Binding-site contacts:
Ligand atom O contacts residue ILE252 of chain 1.B at 3.1 Å.
Ligand atom CB contacts residue LEU270 of chain 1.B at 3.2 Å (hydrophobic).
Ligand atom CB contacts residue UD21 of chain 1.P at 3.0 Å.
Ligand atom CG2 contacts residue PHE361 of chain 1.B at 3.5 Å (hydrophobic).
Ligand atom O contacts residue TRP282 of chain 1.B at 2.8 Å (h-bond).
Ligand atom CA contacts residue UD21 of chain 1.P at 3.7 Å.
Ligand atom CB contacts residue ILE253 of chain 1.B at 3.5 Å (hydrophobic).
Ligand atom C contacts residue UD21 of chain 1.P at 3.0 Å.
Ligand atom CG contacts residue VAL255 of chain 1.B at 3.3 Å (hydrophobic).
Ligand atom CA contacts residue ILE253 of chain 1.B at 3.3 Å (hydrophobic).
Ligand atom O contacts residue PHE361 of chain 1.B at 3.2 Å.
Ligand atom C contacts residue TRP282 of chain 1.B at 3.7 Å (hydrophobic).
Ligand atom OG1 contacts residue LYS363 of chain 1.B at 2.9 Å (salt-bridge).
Ligand atom O contacts residue UD21 of chain 1.P at 2.5 Å (h-bond).
Ligand atom OG1 contacts residue PHE361 of chain 1.B at 3.5 Å.
Ligand atom C contacts residue PHE361 of chain 1.B at 3.6 Å (hydrophobic).
Ligand atom O contacts residue TRP282 of chain 1.B at 3.7 Å.
Ligand atom CG2 contacts residue TRP282 of chain 1.B at 2.9 Å (hydrophobic).
Ligand atom OG1 contacts residue ILE252 of chain 1.B at 3.6 Å.
Ligand atom CB contacts residue ARG362 of chain 1.B at 3.5 Å.
Ligand atom CD contacts residue PHE463 of chain 1.E at 3.4 Å (hydrophobic).
Ligand atom CG2 contacts residue UD21 of chain 1.P at 3.1 Å.
Ligand atom O contacts residue PRO251 of chain 1.B at 3.6 Å (h-bond).
Ligand atom C contacts residue ILE253 of chain 1.B at 3.2 Å (hydrophobic).
Ligand atom O contacts residue ILE253 of chain 1.B at 2.9 Å (h-bond).
Ligand atom CG contacts residue ALA464 of chain 1.E at 3.7 Å (hydrophobic).
Ligand atom O contacts residue LEU270 of chain 1.B at 2.9 Å.
Ligand atom C contacts residue TRP282 of chain 1.B at 2.9 Å (hydrophobic).
Ligand atom N contacts residue ILE253 of chain 1.B at 2.9 Å (h-bond).
Ligand atom C contacts residue TRP331 of chain 1.B at 3.7 Å (hydrophobic).
Ligand atom CG2 contacts residue LEU270 of chain 1.B at 2.6 Å (hydrophobic).
Ligand atom CB contacts residue VAL255 of chain 1.B at 2.9 Å (hydrophobic).
Ligand atom CA contacts residue TRP331 of chain 1.B at 3.6 Å (hydrophobic).
Ligand atom N contacts residue PHE361 of chain 1.B at 3.6 Å.
Ligand atom O contacts residue TRP282 of chain 1.B at 3.6 Å.
Ligand atom CB contacts residue SER267 of chain 1.B at 3.5 Å.
Ligand atom OG1 contacts residue SER267 of chain 1.B at 2.8 Å (h-bond).
Ligand atom O contacts residue TRP331 of chain 1.B at 3.2 Å.
Ligand atom O contacts residue PHE361 of chain 1.B at 3.6 Å.
Ligand atom CG2 contacts residue HIS365 of chain 1.B at 3.7 Å.

The protein below binds the small molecule below.
Small molecule (SMILES): C[C@H](NC(=O)[C@@H]1CCCN1C(=O)[C@@H](NC(=O)[C@@H](N)[C@@H](C)O)[C@@H](C)O)C(=O)N1CCC[C@H]1C(=O)N[C@H](C=O)[C@@H](C)O

Sequence of chain 1.B:
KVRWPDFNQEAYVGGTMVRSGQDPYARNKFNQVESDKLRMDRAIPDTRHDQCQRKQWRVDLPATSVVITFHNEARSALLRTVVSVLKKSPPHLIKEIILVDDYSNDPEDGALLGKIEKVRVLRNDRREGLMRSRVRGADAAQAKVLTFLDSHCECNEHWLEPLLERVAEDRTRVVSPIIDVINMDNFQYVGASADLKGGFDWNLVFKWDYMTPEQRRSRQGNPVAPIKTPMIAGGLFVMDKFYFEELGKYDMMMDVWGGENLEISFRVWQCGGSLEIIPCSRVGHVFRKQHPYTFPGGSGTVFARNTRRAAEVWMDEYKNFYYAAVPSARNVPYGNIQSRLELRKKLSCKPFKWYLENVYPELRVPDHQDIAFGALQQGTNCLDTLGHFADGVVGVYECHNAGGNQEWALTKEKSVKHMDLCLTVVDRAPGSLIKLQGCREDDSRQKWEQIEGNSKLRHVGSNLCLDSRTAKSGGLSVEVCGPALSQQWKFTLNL

Sequence of chain 1.E:
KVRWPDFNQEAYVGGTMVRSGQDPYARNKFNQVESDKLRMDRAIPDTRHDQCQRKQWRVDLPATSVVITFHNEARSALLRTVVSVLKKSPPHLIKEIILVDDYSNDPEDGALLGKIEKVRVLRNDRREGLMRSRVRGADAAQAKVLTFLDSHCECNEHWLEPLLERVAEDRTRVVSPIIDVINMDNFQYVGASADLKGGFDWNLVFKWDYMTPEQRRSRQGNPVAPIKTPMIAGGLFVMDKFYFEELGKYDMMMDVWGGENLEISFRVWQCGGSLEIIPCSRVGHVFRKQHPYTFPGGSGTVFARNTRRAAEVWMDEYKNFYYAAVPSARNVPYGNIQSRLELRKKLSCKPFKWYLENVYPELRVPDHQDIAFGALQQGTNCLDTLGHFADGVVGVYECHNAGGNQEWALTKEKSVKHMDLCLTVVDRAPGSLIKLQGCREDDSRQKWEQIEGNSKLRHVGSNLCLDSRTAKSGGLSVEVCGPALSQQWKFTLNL